This protein binds this small molecule.
Small molecule (SMILES): CNc1nc(-c2c[nH]c3ncncc23)ncc1F

Binding-site contacts:
Ligand atom C1 contacts residue VAL75 of chain 1.A at 3.5 Å (hydrophobic).
Ligand atom C10 contacts residue LEU183 of chain 1.A at 3.6 Å (hydrophobic).
Ligand atom C11 contacts residue MET130 of chain 1.A at 3.9 Å (hydrophobic).
Ligand atom C5 contacts residue MET130 of chain 1.A at 4.0 Å (hydrophobic).
Ligand atom C11 contacts residue GLU131 of chain 1.A at 3.8 Å.
Ligand atom C18 contacts residue LEU183 of chain 1.A at 3.3 Å (hydrophobic).
Ligand atom N4 contacts residue VAL75 of chain 1.A at 3.7 Å.
Ligand atom C8 contacts residue VAL75 of chain 1.A at 3.8 Å (hydrophobic).
Ligand atom N16 contacts residue LEU67 of chain 1.A at 3.9 Å.
Ligand atom C1 contacts residue GLY70 of chain 1.A at 3.9 Å.
Ligand atom N14 contacts residue LEU133 of chain 1.A at 3.1 Å (h-bond).
Ligand atom N12 contacts residue GLU131 of chain 1.A at 2.8 Å (salt-bridge).
Ligand atom C11 contacts residue ALA88 of chain 1.A at 3.7 Å (hydrophobic).
Ligand atom C3 contacts residue VAL75 of chain 1.A at 3.4 Å (hydrophobic).
Ligand atom C7 contacts residue ASP195 of chain 1.A at 3.7 Å.
Ligand atom N14 contacts residue GLU131 of chain 1.A at 3.9 Å.
Ligand atom C11 contacts residue VAL114 of chain 1.A at 4.0 Å (hydrophobic).
Ligand atom C7 contacts residue MET130 of chain 1.A at 3.7 Å (hydrophobic).
Ligand atom C1 contacts residue ARG69 of chain 1.A at 3.5 Å.
Ligand atom C17 contacts residue LEU183 of chain 1.A at 3.8 Å (hydrophobic).
Ligand atom C11 contacts residue LEU183 of chain 1.A at 3.8 Å (hydrophobic).
Ligand atom F9 contacts residue ASP195 of chain 1.A at 2.9 Å.
Ligand atom N2 contacts residue VAL75 of chain 1.A at 3.5 Å.
Ligand atom N14 contacts residue LEU183 of chain 1.A at 3.9 Å.
Ligand atom N14 contacts residue LEU132 of chain 1.A at 3.6 Å.
Ligand atom F9 contacts residue LYS90 of chain 1.A at 3.7 Å.
Ligand atom C8 contacts residue ASP195 of chain 1.A at 3.8 Å.
Ligand atom N2 contacts residue ARG69 of chain 1.A at 3.8 Å.
Ligand atom N2 contacts residue GLY70 of chain 1.A at 3.7 Å.
Ligand atom N6 contacts residue CYS194 of chain 1.A at 4.0 Å.
Ligand atom C13 contacts residue GLU131 of chain 1.A at 3.6 Å.
Ligand atom C15 contacts residue LEU67 of chain 1.A at 4.0 Å (hydrophobic).
Ligand atom C15 contacts residue LEU133 of chain 1.A at 3.2 Å (hydrophobic).
Ligand atom C13 contacts residue ALA88 of chain 1.A at 3.6 Å (hydrophobic).
Ligand atom F9 contacts residue GLY70 of chain 1.A at 3.5 Å.
Ligand atom N12 contacts residue LEU183 of chain 1.A at 3.6 Å.
Ligand atom N6 contacts residue MET130 of chain 1.A at 3.3 Å.
Ligand atom C13 contacts residue LEU183 of chain 1.A at 3.4 Å (hydrophobic).
Ligand atom N12 contacts residue ALA88 of chain 1.A at 3.3 Å.
Ligand atom C1 contacts residue GLY68 of chain 1.A at 3.8 Å.

Sequence of chain 1.A:
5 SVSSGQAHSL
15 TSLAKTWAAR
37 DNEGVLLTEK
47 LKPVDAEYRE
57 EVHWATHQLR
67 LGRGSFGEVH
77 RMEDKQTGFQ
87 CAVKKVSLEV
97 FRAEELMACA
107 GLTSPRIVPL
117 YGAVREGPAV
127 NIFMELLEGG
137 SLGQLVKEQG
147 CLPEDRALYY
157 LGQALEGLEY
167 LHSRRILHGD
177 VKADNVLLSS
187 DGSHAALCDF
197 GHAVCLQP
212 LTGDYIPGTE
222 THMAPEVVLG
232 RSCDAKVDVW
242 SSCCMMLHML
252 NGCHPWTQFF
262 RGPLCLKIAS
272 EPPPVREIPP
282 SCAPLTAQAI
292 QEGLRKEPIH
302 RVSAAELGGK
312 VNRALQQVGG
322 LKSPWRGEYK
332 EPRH